This protein binds this small molecule.
Small molecule (SMILES): CC(=O)N[C@H]1CO[C@H](CO[C@H]2O[C@@H](C)[C@@H](O)[C@@H](O)[C@@H]2O)[C@@H](O)[C@@H]1O

Sequence of chain 7.A:
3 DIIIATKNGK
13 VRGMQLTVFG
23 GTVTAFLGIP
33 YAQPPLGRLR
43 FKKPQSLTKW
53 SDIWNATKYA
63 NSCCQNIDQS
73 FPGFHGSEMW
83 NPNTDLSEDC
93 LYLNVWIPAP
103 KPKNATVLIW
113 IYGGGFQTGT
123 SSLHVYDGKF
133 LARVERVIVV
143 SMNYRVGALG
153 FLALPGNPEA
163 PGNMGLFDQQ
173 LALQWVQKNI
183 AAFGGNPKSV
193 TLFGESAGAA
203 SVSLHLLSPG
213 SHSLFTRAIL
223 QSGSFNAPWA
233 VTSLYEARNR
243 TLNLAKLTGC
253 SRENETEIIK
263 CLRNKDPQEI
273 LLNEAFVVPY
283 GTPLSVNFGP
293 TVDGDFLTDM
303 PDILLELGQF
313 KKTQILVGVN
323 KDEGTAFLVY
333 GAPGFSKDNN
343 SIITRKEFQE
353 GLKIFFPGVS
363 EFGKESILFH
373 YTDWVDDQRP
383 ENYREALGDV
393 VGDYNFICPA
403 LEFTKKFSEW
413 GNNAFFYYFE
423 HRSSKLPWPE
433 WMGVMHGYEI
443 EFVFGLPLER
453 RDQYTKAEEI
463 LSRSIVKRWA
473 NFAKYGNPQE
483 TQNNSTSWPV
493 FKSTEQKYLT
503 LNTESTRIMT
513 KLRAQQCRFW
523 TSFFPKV

Binding-site contacts:
Ligand atom O6 contacts residue ASN106 of chain 7.A at 4.5 Å.
Ligand atom C4 contacts residue LYS190 of chain 7.A at 3.3 Å.
Ligand atom O7 contacts residue ASN106 of chain 7.A at 4.2 Å.
Ligand atom C5 contacts residue LYS190 of chain 7.A at 3.6 Å.
Ligand atom C1 contacts residue ASN188 of chain 7.A at 3.6 Å.
Ligand atom O5 contacts residue ASN188 of chain 7.A at 3.5 Å (h-bond).
Ligand atom C5 contacts residue ASN188 of chain 7.A at 3.7 Å.
Ligand atom C6 contacts residue LYS190 of chain 7.A at 4.0 Å.
Ligand atom C1 contacts residue LYS190 of chain 7.A at 4.3 Å.
Ligand atom O2 contacts residue SER191 of chain 7.A at 4.0 Å.
Ligand atom C3 contacts residue LYS190 of chain 7.A at 3.4 Å.
Ligand atom O5 contacts residue ASN106 of chain 7.A at 2.3 Å (h-bond).
Ligand atom O4 contacts residue LYS190 of chain 7.A at 3.7 Å.
Ligand atom C5 contacts residue LYS190 of chain 7.A at 4.3 Å.
Ligand atom C7 contacts residue ASN106 of chain 7.A at 3.4 Å.
Ligand atom O3 contacts residue ARG219 of chain 7.A at 3.7 Å.
Ligand atom O3 contacts residue LYS190 of chain 7.A at 4.1 Å.
Ligand atom C3 contacts residue ASN106 of chain 7.A at 4.0 Å.
Ligand atom C5 contacts residue ASN106 of chain 7.A at 3.6 Å.
Ligand atom O3 contacts residue LYS476 of chain 7.A at 3.9 Å.
Ligand atom C3 contacts residue SER191 of chain 7.A at 3.4 Å.
Ligand atom C8 contacts residue ASN106 of chain 7.A at 3.4 Å.
Ligand atom C1 contacts residue ASN106 of chain 7.A at 1.5 Å.
Ligand atom O3 contacts residue SER191 of chain 7.A at 3.1 Å (h-bond).
Ligand atom O6 contacts residue ASN188 of chain 7.A at 3.2 Å (h-bond).
Ligand atom N2 contacts residue ASN106 of chain 7.A at 3.2 Å (h-bond).
Ligand atom C1 contacts residue ASN188 of chain 7.A at 3.6 Å.
Ligand atom O2 contacts residue ASN188 of chain 7.A at 3.5 Å (h-bond).
Ligand atom C6 contacts residue ASN188 of chain 7.A at 3.8 Å.
Ligand atom C8 contacts residue LYS105 of chain 7.A at 4.4 Å.
Ligand atom C2 contacts residue SER191 of chain 7.A at 4.2 Å.
Ligand atom C4 contacts residue ASN106 of chain 7.A at 4.3 Å.
Ligand atom C3 contacts residue ASN188 of chain 7.A at 4.4 Å.
Ligand atom C2 contacts residue ASN106 of chain 7.A at 2.7 Å.
Ligand atom C2 contacts residue ASN188 of chain 7.A at 4.0 Å.
Ligand atom O7 contacts residue LYS105 of chain 7.A at 4.4 Å.